Sequence of chain 1.D:
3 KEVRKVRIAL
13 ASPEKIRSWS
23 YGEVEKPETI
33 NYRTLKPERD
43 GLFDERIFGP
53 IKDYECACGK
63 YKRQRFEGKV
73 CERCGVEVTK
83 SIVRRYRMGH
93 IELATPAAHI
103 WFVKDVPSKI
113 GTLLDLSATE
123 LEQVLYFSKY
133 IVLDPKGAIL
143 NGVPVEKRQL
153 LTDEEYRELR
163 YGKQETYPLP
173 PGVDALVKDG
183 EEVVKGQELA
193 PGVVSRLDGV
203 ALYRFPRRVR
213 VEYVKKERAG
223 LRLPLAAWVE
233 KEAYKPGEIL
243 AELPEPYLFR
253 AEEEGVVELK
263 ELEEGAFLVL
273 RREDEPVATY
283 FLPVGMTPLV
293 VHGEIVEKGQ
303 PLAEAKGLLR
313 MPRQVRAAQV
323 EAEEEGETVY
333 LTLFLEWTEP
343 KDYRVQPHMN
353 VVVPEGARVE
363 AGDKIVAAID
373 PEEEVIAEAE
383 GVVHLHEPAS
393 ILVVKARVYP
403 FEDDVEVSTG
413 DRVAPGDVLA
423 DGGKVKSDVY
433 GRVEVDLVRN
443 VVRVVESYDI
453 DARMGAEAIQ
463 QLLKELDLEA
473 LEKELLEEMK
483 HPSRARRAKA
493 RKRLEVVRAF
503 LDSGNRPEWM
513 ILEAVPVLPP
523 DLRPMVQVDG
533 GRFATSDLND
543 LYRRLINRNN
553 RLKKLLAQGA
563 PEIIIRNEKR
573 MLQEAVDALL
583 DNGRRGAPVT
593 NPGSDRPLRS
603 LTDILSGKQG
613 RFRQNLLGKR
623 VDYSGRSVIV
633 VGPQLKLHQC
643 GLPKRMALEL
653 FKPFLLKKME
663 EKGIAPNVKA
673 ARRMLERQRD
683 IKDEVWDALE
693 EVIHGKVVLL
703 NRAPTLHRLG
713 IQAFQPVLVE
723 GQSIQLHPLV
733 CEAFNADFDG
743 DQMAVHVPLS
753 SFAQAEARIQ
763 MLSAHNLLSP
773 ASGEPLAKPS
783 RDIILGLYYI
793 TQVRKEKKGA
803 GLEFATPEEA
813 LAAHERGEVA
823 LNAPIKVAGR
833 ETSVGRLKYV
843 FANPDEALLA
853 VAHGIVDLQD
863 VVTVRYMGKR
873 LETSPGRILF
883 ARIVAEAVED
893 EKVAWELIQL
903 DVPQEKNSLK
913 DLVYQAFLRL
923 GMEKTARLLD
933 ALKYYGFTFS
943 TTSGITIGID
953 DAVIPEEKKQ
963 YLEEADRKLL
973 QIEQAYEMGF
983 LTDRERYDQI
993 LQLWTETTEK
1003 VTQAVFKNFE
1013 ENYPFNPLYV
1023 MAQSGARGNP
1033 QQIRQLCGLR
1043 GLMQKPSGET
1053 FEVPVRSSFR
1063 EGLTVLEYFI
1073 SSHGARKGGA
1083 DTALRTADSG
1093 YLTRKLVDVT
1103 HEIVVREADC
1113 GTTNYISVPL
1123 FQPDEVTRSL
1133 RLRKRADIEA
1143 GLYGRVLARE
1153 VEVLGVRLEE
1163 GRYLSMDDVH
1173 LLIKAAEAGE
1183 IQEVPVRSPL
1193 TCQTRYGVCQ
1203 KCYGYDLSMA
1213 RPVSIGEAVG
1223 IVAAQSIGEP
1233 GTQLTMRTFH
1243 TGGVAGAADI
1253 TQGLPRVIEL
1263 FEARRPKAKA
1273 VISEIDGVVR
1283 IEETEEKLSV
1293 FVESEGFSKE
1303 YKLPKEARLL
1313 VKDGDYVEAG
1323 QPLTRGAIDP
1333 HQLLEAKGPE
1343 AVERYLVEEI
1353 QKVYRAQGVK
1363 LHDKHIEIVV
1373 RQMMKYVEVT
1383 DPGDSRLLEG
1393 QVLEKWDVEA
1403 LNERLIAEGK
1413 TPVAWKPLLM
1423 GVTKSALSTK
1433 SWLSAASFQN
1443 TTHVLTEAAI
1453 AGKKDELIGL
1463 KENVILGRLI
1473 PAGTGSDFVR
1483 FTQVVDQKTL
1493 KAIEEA

Sequence of chain 1.C:
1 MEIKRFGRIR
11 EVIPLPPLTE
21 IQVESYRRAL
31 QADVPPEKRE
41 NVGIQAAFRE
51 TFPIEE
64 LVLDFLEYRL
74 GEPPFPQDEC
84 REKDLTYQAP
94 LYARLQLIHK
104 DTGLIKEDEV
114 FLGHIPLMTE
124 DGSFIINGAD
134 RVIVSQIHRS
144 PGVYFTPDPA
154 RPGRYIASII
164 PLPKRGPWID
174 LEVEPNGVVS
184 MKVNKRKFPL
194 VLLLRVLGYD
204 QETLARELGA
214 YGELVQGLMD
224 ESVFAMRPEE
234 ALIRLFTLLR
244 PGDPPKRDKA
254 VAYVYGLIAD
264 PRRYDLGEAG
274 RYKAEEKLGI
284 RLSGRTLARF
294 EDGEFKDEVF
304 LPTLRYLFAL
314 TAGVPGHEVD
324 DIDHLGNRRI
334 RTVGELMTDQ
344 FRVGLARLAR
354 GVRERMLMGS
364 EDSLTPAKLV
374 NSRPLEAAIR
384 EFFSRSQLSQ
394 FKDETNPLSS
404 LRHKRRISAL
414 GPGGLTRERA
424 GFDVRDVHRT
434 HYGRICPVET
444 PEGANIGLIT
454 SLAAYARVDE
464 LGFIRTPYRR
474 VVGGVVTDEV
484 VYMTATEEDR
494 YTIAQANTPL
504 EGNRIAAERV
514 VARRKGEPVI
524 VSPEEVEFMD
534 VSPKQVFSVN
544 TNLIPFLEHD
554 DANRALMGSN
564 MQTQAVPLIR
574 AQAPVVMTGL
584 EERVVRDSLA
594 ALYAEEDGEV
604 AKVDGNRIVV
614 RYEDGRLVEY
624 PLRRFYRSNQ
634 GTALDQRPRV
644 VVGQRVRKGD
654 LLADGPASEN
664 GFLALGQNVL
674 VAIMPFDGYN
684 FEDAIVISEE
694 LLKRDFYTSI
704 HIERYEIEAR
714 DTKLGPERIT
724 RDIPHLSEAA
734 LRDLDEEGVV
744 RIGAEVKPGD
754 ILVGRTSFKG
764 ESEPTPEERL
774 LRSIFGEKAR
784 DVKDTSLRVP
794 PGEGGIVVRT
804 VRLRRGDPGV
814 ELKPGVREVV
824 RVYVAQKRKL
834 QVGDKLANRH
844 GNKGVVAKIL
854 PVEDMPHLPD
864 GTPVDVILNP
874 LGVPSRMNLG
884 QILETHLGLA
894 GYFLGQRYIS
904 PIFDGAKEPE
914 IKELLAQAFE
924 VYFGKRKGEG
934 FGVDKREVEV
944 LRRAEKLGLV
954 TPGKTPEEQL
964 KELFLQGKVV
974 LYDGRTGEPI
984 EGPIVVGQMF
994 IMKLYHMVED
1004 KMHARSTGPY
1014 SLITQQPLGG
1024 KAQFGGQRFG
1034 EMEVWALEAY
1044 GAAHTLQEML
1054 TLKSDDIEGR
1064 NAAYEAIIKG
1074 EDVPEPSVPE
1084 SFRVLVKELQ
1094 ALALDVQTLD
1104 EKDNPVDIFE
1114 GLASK

Binding-site contacts:
Ligand atom OE1 contacts residue THR1084 of chain 1.D at 3.4 Å (h-bond).
Ligand atom CBE contacts residue ARG704 of chain 1.D at 3.3 Å.
Ligand atom CAZ contacts residue A2 of chain 1.I at 3.6 Å.
Ligand atom NAB contacts residue A2 of chain 1.I at 3.6 Å.
Ligand atom OAI contacts residue GLN1235 of chain 1.D at 3.4 Å (h-bond).
Ligand atom OAJ contacts residue ARG704 of chain 1.D at 3.3 Å (salt-bridge).
Ligand atom OAG contacts residue A2 of chain 1.I at 3.1 Å (h-bond).
Ligand atom CAN contacts residue GLU445 of chain 1.C at 3.2 Å.
Ligand atom OAU contacts residue A2 of chain 1.I at 3.3 Å.
Ligand atom OAJ contacts residue PRO706 of chain 1.D at 3.3 Å.
Ligand atom NAA contacts residue A2 of chain 1.I at 2.7 Å (h-bond).
Ligand atom CAP contacts residue ARG704 of chain 1.D at 3.7 Å.
Ligand atom NAQ contacts residue GLU445 of chain 1.C at 2.9 Å (salt-bridge).
Ligand atom CAX contacts residue GLU445 of chain 1.C at 3.4 Å.
Ligand atom CBC contacts residue ASN737 of chain 1.D at 3.6 Å.
Ligand atom OAE contacts residue GLU445 of chain 1.C at 3.1 Å (salt-bridge).
Ligand atom CAP contacts residue A2 of chain 1.I at 3.8 Å.
Ligand atom CBD contacts residue MET1238 of chain 1.D at 3.8 Å (hydrophobic).
Ligand atom OAU contacts residue ARG704 of chain 1.D at 3.3 Å (salt-bridge).
Ligand atom OAK contacts residue A2 of chain 1.I at 3.8 Å.
Ligand atom OAH contacts residue PRO706 of chain 1.D at 3.2 Å.
Ligand atom CBG contacts residue ARG704 of chain 1.D at 3.8 Å.
Ligand atom NAQ contacts residue A2 of chain 1.I at 3.5 Å (h-bond).
Ligand atom OAI contacts residue ASN737 of chain 1.D at 2.5 Å (h-bond).
Ligand atom CAL contacts residue A2 of chain 1.I at 3.7 Å.
Ligand atom OAE contacts residue A2 of chain 1.I at 3.5 Å (h-bond).
Ligand atom CBA contacts residue A2 of chain 1.I at 3.3 Å.
Ligand atom CBE contacts residue ASN737 of chain 1.D at 3.8 Å.
Ligand atom CAV contacts residue A2 of chain 1.I at 3.3 Å.
Ligand atom CG contacts residue PHE1241 of chain 1.D at 3.5 Å (hydrophobic).
Ligand atom NAT contacts residue A2 of chain 1.I at 3.2 Å (h-bond).
Ligand atom NE2 contacts residue GLU445 of chain 1.C at 2.9 Å (salt-bridge).
Ligand atom CBB contacts residue MET1238 of chain 1.D at 3.8 Å (hydrophobic).
Ligand atom NAS contacts residue A2 of chain 1.I at 3.5 Å.
Ligand atom NAR contacts residue A2 of chain 1.I at 3.5 Å (h-bond).
Ligand atom OAH contacts residue MET1238 of chain 1.D at 3.2 Å.
Ligand atom CBG contacts residue PRO706 of chain 1.D at 3.7 Å (hydrophobic).
Ligand atom OAE contacts residue LYS846 of chain 1.C at 3.3 Å (salt-bridge).
Ligand atom CBB contacts residue A2 of chain 1.I at 3.4 Å.
Ligand atom OAH contacts residue A2 of chain 1.I at 3.6 Å.

This protein binds this small molecule.
Small molecule (SMILES): [H]/N=C(/N)NCC(=O)N(O)[C@@H](CCC(N)=O)C(=O)NC[C@H]1O[C@@H](c2c[nH]c(=O)[nH]c2=O)[C@H](O)[C@@H]1O